Sequence of chain 2.A:
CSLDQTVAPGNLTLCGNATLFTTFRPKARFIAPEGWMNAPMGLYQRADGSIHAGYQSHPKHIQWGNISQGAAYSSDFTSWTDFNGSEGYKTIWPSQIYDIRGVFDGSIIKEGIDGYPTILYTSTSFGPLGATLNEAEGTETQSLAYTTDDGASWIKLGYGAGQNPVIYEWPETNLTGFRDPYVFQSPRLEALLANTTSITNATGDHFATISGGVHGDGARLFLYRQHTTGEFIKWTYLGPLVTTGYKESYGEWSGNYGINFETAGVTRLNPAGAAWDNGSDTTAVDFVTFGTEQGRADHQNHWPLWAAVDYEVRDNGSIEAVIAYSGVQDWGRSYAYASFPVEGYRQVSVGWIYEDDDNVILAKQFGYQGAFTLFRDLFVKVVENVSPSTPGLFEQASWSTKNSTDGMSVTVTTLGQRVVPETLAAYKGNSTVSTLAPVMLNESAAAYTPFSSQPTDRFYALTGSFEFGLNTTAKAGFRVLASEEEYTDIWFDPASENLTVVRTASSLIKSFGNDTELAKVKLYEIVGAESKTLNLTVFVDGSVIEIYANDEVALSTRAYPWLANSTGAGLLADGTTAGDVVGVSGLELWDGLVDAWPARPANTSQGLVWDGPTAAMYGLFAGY

Binding-site contacts:
Ligand atom N2 contacts residue 9751 of chain 2.RA at 3.6 Å.
Ligand atom C3 contacts residue ASN215 of chain 2.A at 4.1 Å.
Ligand atom O7 contacts residue ASN175 of chain 2.A at 3.4 Å (h-bond).
Ligand atom C7 contacts residue 9751 of chain 2.RA at 3.4 Å.
Ligand atom O5 contacts residue ASN215 of chain 2.A at 2.6 Å (h-bond).
Ligand atom N2 contacts residue ASN215 of chain 2.A at 3.2 Å (h-bond).
Ligand atom C7 contacts residue ASN175 of chain 2.A at 4.2 Å.
Ligand atom C8 contacts residue 9751 of chain 2.RA at 3.1 Å.
Ligand atom C7 contacts residue ASN215 of chain 2.A at 4.0 Å.
Ligand atom C2 contacts residue ASN215 of chain 2.A at 2.8 Å.
Ligand atom C5 contacts residue ASN215 of chain 2.A at 3.9 Å.
Ligand atom C2 contacts residue 9751 of chain 2.RA at 4.5 Å.
Ligand atom O6 contacts residue THR214 of chain 2.A at 3.8 Å.
Ligand atom C1 contacts residue ASN215 of chain 2.A at 1.8 Å.
Ligand atom O6 contacts residue ASN215 of chain 2.A at 4.3 Å.
Ligand atom O7 contacts residue 9751 of chain 2.RA at 3.9 Å.

A small-molecule ligand and the protein it binds are described below.
Small molecule (SMILES): CC(=O)N[C@@H]1[C@@H](O)[C@H](O)[C@@H](CO)O[C@H]1O